Binding-site contacts:
Ligand atom C6 contacts residue GLN802 of chain 1.B at 3.4 Å.
Ligand atom C7 contacts residue GLN802 of chain 1.B at 4.5 Å.
Ligand atom C4 contacts residue ASN799 of chain 1.B at 4.2 Å.
Ligand atom C1 contacts residue SER801 of chain 1.B at 3.4 Å.
Ligand atom O7 contacts residue ASN799 of chain 1.B at 3.5 Å (h-bond).
Ligand atom C6 contacts residue SER801 of chain 1.B at 4.4 Å.
Ligand atom O5 contacts residue ASN799 of chain 1.B at 2.3 Å (h-bond).
Ligand atom N2 contacts residue ASN799 of chain 1.B at 3.0 Å (h-bond).
Ligand atom C5 contacts residue ASN799 of chain 1.B at 3.6 Å.
Ligand atom O5 contacts residue GLN802 of chain 1.B at 4.1 Å.
Ligand atom C1 contacts residue ASN799 of chain 1.B at 1.4 Å.
Ligand atom C3 contacts residue ASN799 of chain 1.B at 3.8 Å.
Ligand atom O5 contacts residue SER801 of chain 1.B at 3.6 Å (h-bond).
Ligand atom C2 contacts residue ASN799 of chain 1.B at 2.5 Å.
Ligand atom C5 contacts residue GLN802 of chain 1.B at 3.6 Å.
Ligand atom C8 contacts residue GLN802 of chain 1.B at 3.5 Å.
Ligand atom C5 contacts residue SER801 of chain 1.B at 3.6 Å.
Ligand atom C7 contacts residue ASN799 of chain 1.B at 3.5 Å.

A protein and the small-molecule ligand that binds it are described below.
Small molecule (SMILES): CC(=O)N[C@H]1[C@H](O[C@H]2[C@H](O)[C@@H](NC(C)=O)CO[C@@H]2CO)O[C@H](CO)[C@@H](O[C@H]2O[C@H](CO)[C@@H](O)[C@H](O)[C@@H]2O)[C@@H]1O

Sequence of chain 1.B:
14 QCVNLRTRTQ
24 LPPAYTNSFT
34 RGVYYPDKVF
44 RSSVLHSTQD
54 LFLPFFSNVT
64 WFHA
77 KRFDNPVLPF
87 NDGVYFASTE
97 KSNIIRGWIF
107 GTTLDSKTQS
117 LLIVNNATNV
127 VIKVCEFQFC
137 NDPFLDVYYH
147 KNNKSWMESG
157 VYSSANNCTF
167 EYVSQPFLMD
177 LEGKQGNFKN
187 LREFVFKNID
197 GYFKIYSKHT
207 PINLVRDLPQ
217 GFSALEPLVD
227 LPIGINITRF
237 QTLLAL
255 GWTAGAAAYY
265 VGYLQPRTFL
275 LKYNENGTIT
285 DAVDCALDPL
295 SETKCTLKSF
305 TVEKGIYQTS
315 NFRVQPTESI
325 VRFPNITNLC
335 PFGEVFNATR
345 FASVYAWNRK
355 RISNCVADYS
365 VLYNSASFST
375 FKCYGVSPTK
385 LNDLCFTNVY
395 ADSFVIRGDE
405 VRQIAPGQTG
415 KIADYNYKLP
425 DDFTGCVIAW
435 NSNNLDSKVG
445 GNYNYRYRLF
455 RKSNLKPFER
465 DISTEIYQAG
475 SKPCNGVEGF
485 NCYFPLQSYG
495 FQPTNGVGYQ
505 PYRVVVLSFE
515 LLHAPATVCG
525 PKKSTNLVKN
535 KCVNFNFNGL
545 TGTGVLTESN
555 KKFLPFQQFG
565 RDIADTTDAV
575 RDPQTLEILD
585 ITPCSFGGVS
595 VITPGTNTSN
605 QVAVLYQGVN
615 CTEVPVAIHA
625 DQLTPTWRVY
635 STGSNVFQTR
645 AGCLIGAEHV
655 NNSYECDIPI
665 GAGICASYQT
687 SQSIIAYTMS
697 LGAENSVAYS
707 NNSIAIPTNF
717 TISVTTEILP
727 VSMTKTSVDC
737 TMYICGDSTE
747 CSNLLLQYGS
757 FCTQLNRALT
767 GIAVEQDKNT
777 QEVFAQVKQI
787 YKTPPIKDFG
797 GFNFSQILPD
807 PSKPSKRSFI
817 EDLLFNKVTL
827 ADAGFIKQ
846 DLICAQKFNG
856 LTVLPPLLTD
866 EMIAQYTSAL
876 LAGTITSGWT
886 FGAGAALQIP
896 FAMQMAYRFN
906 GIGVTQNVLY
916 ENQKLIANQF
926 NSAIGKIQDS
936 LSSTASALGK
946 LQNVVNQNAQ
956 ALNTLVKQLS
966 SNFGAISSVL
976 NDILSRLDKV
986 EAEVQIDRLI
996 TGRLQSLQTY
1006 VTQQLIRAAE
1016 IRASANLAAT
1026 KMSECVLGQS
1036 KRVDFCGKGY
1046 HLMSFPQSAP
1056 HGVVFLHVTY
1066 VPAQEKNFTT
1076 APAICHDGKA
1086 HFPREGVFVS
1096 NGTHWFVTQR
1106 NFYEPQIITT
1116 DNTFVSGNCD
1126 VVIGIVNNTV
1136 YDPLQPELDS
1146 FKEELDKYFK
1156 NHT